This protein binds this small molecule.
Small molecule (SMILES): COc1cccc(N(C)S(=O)(=O)c2ccc3[nH]c(=O)c(=O)[nH]c3c2)c1

Sequence of chain 3.A:
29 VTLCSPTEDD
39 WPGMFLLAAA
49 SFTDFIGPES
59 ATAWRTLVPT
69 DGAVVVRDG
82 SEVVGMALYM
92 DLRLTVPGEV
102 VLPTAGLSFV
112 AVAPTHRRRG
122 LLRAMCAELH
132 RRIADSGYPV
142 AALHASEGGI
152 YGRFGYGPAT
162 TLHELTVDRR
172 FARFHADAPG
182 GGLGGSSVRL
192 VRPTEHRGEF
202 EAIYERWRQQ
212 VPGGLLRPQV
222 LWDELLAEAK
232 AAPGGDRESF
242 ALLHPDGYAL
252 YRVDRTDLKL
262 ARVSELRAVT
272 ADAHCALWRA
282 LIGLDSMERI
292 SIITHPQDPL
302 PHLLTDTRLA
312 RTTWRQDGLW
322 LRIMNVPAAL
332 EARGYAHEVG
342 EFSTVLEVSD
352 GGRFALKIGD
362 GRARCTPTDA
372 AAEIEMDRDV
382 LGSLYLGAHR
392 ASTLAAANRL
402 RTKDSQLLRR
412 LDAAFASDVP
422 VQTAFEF

Binding-site contacts:
Ligand atom C8 contacts residue COA1 of chain 3.B at 3.6 Å.
Ligand atom C3 contacts residue TRP62 of chain 3.A at 3.8 Å (hydrophobic).
Ligand atom C4 contacts residue PHE50 of chain 3.A at 3.7 Å (hydrophobic).
Ligand atom O contacts residue TRP62 of chain 3.A at 3.7 Å.
Ligand atom C2 contacts residue PHE110 of chain 3.A at 3.5 Å (hydrophobic).
Ligand atom C14 contacts residue TRP62 of chain 3.A at 3.6 Å (hydrophobic).
Ligand atom C13 contacts residue SER109 of chain 3.A at 3.4 Å.
Ligand atom C7 contacts residue PHE50 of chain 3.A at 3.5 Å (hydrophobic).
Ligand atom C8 contacts residue PHE50 of chain 3.A at 3.5 Å (hydrophobic).
Ligand atom C6 contacts residue PHE50 of chain 3.A at 3.5 Å (hydrophobic).
Ligand atom N2 contacts residue ASP52 of chain 3.A at 2.7 Å (salt-bridge).
Ligand atom O4 contacts residue PHE110 of chain 3.A at 3.4 Å.
Ligand atom C11 contacts residue ASP52 of chain 3.A at 3.3 Å.
Ligand atom C10 contacts residue ASP52 of chain 3.A at 3.4 Å.
Ligand atom C1 contacts residue PHE110 of chain 3.A at 3.4 Å (hydrophobic).
Ligand atom C6 contacts residue SER109 of chain 3.A at 3.7 Å.
Ligand atom C5 contacts residue PHE50 of chain 3.A at 3.6 Å (hydrophobic).
Ligand atom C10 contacts residue PHE50 of chain 3.A at 3.4 Å (hydrophobic).
Ligand atom C6 contacts residue PHE110 of chain 3.A at 3.6 Å (hydrophobic).
Ligand atom N2 contacts residue PHE50 of chain 3.A at 3.5 Å.
Ligand atom O1 contacts residue ILE54 of chain 3.A at 3.0 Å (h-bond).
Ligand atom C11 contacts residue PHE50 of chain 3.A at 3.7 Å (hydrophobic).
Ligand atom N1 contacts residue COA1 of chain 3.B at 2.9 Å.
Ligand atom O1 contacts residue ASP52 of chain 3.A at 3.7 Å.
Ligand atom O contacts residue ALA59 of chain 3.A at 3.3 Å (h-bond).
Ligand atom O4 contacts residue PHE53 of chain 3.A at 3.3 Å.
Ligand atom O3 contacts residue SER147 of chain 3.A at 3.4 Å.
Ligand atom C12 contacts residue TRP62 of chain 3.A at 3.6 Å (hydrophobic).
Ligand atom C13 contacts residue PHE428 of chain 3.A at 3.7 Å (hydrophobic).
Ligand atom C13 contacts residue TRP62 of chain 3.A at 3.5 Å (hydrophobic).
Ligand atom C contacts residue ALA59 of chain 3.A at 3.2 Å (hydrophobic).
Ligand atom O contacts residue PHE110 of chain 3.A at 3.6 Å.
Ligand atom C9 contacts residue ASP52 of chain 3.A at 3.7 Å.
Ligand atom O1 contacts residue PHE53 of chain 3.A at 3.5 Å.
Ligand atom C contacts residue ARG63 of chain 3.A at 3.8 Å.
Ligand atom O3 contacts residue COA1 of chain 3.B at 3.5 Å.
Ligand atom C15 contacts residue PHE110 of chain 3.A at 3.8 Å (hydrophobic).
Ligand atom C14 contacts residue SER109 of chain 3.A at 3.5 Å.
Ligand atom C9 contacts residue PHE50 of chain 3.A at 3.6 Å (hydrophobic).
Ligand atom N1 contacts residue PHE50 of chain 3.A at 3.3 Å.